A protein and the small-molecule ligand that binds it are described below.
Small molecule (SMILES): CNc1ncnc2c1ncn2[C@@H]1O[C@H](CO)[C@@H](OP(=O)(O)O)[C@H]1O

Sequence of chain 1.C:
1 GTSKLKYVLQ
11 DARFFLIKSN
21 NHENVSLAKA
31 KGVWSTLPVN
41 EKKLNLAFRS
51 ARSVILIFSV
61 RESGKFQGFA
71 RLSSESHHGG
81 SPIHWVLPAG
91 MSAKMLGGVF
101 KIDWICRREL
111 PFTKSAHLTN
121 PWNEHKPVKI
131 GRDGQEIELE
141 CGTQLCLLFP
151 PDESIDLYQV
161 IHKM

Binding-site contacts:
Ligand atom C8 contacts residue ASP133 of chain 1.C at 3.6 Å.
Ligand atom C2 contacts residue PRO88 of chain 1.C at 4.1 Å (hydrophobic).
Ligand atom O4' contacts residue MET91 of chain 1.C at 3.8 Å.
Ligand atom N3 contacts residue SER19 of chain 1.C at 3.6 Å.
Ligand atom C9 contacts residue LEU96 of chain 1.C at 4.0 Å (hydrophobic).
Ligand atom C9 contacts residue SER35 of chain 1.C at 3.5 Å.
Ligand atom C8 contacts residue LYS18 of chain 1.C at 3.9 Å.
Ligand atom C4 contacts residue LYS18 of chain 1.C at 3.9 Å.
Ligand atom OP1 contacts residue ARG132 of chain 1.C at 3.1 Å (salt-bridge).
Ligand atom C4' contacts residue ASN20 of chain 1.C at 3.2 Å.
Ligand atom C1' contacts residue LYS18 of chain 1.C at 3.5 Å.
Ligand atom C1' contacts residue ASN20 of chain 1.C at 3.3 Å.
Ligand atom C2 contacts residue ASN21 of chain 1.C at 4.0 Å.
Ligand atom C4 contacts residue SER19 of chain 1.C at 4.0 Å.
Ligand atom O5' contacts residue ASN20 of chain 1.C at 3.9 Å.
Ligand atom N1 contacts residue TRP34 of chain 1.C at 3.9 Å.
Ligand atom C2 contacts residue ASN20 of chain 1.C at 3.6 Å.
Ligand atom C2 contacts residue ASN24 of chain 1.C at 3.4 Å.
Ligand atom C5 contacts residue TRP34 of chain 1.C at 3.9 Å (hydrophobic).
Ligand atom N1 contacts residue SER19 of chain 1.C at 4.0 Å.
Ligand atom N3 contacts residue ASN20 of chain 1.C at 3.1 Å (h-bond).
Ligand atom N6 contacts residue LEU96 of chain 1.C at 3.5 Å.
Ligand atom C2' contacts residue ASP133 of chain 1.C at 3.6 Å.
Ligand atom O2' contacts residue LYS18 of chain 1.C at 2.8 Å (salt-bridge).
Ligand atom C9 contacts residue TRP85 of chain 1.C at 3.4 Å (hydrophobic).
Ligand atom N6 contacts residue TRP34 of chain 1.C at 3.2 Å.
Ligand atom N6 contacts residue SER35 of chain 1.C at 2.9 Å (h-bond).
Ligand atom C6 contacts residue TRP34 of chain 1.C at 3.5 Å (hydrophobic).
Ligand atom C2' contacts residue LYS18 of chain 1.C at 3.1 Å.
Ligand atom C9 contacts residue TRP34 of chain 1.C at 3.6 Å (hydrophobic).
Ligand atom C2 contacts residue SER19 of chain 1.C at 3.5 Å.
Ligand atom O5' contacts residue ARG132 of chain 1.C at 3.5 Å (salt-bridge).
Ligand atom N9 contacts residue LYS18 of chain 1.C at 3.5 Å (salt-bridge).
Ligand atom N7 contacts residue SER35 of chain 1.C at 3.9 Å.
Ligand atom O4' contacts residue ASN20 of chain 1.C at 3.0 Å (h-bond).
Ligand atom O5' contacts residue ASP133 of chain 1.C at 3.1 Å (salt-bridge).
Ligand atom N1 contacts residue ASN24 of chain 1.C at 3.1 Å (h-bond).
Ligand atom O2' contacts residue ASN20 of chain 1.C at 4.0 Å.
Ligand atom C9 contacts residue ASN24 of chain 1.C at 3.9 Å.
Ligand atom O2' contacts residue ASP133 of chain 1.C at 3.9 Å.